The small molecule below binds the protein below.
Small molecule (SMILES): Nc1ncnc2c1ncn2[C@H]1C[C@H](O)[C@@H](COP(=O)(O)O)O1

Sequence of chain 1.A:
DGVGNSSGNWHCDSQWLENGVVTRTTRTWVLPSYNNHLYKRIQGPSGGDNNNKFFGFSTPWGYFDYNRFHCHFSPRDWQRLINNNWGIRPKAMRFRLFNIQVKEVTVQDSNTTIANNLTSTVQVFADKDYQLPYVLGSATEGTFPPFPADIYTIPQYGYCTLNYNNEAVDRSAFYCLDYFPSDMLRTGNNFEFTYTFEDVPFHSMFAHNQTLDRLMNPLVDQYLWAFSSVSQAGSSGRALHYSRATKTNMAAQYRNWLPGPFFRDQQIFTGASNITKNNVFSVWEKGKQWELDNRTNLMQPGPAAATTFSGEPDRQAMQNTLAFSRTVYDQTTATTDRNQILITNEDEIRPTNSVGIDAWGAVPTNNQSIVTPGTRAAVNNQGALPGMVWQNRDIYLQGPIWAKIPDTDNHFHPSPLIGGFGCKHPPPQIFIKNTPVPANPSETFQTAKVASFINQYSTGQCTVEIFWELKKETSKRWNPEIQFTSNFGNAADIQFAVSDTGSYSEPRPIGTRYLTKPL

Sequence of chain 1.I:
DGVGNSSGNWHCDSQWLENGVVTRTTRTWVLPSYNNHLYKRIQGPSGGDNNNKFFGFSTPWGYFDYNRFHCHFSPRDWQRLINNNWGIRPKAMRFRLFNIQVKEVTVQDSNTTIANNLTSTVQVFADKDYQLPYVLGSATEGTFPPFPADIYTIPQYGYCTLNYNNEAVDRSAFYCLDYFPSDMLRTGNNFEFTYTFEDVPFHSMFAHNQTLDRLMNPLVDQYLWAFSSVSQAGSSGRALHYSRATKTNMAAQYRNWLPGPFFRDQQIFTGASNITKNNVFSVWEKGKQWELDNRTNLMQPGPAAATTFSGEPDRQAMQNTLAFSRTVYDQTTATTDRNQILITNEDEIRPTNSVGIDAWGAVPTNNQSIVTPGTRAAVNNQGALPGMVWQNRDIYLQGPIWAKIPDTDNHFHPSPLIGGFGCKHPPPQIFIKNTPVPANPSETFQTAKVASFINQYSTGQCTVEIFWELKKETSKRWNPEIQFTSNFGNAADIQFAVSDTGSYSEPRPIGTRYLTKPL

Binding-site contacts:
Ligand atom N1 contacts residue GLY438 of chain 1.I at 3.7 Å.
Ligand atom O4' contacts residue HIS429 of chain 1.I at 4.0 Å.
Ligand atom N3 contacts residue PRO217 of chain 1.I at 3.9 Å.
Ligand atom C2 contacts residue PRO430 of chain 1.I at 3.8 Å (hydrophobic).
Ligand atom O5' contacts residue HIS429 of chain 1.I at 4.2 Å.
Ligand atom N6 contacts residue SER431 of chain 1.I at 3.3 Å.
Ligand atom C2' contacts residue PRO430 of chain 1.I at 3.5 Å (hydrophobic).
Ligand atom N1 contacts residue PRO430 of chain 1.I at 3.5 Å (h-bond).
Ligand atom C6 contacts residue PRO430 of chain 1.I at 3.7 Å (hydrophobic).
Ligand atom C2 contacts residue GLY438 of chain 1.I at 3.9 Å.
Ligand atom C6 contacts residue PRO217 of chain 1.I at 4.0 Å (hydrophobic).
Ligand atom N6 contacts residue GLY436 of chain 1.I at 3.8 Å.
Ligand atom C8 contacts residue ASP425 of chain 1.A at 4.1 Å.
Ligand atom O4' contacts residue ASN426 of chain 1.A at 4.0 Å.
Ligand atom C4' contacts residue HIS429 of chain 1.I at 3.9 Å.
Ligand atom C5 contacts residue PRO217 of chain 1.I at 3.8 Å (hydrophobic).
Ligand atom N6 contacts residue ASN408 of chain 1.I at 3.9 Å.
Ligand atom N6 contacts residue PRO432 of chain 1.I at 4.0 Å.
Ligand atom N7 contacts residue ASN408 of chain 1.I at 3.5 Å (h-bond).
Ligand atom N9 contacts residue ASN426 of chain 1.A at 4.1 Å.
Ligand atom C2' contacts residue HIS429 of chain 1.I at 3.7 Å.
Ligand atom C5 contacts residue SER431 of chain 1.I at 4.0 Å.
Ligand atom N1 contacts residue PRO217 of chain 1.I at 4.1 Å.
Ligand atom P contacts residue ASP425 of chain 1.A at 3.7 Å.
Ligand atom C5' contacts residue HIS427 of chain 1.A at 4.0 Å.
Ligand atom C5' contacts residue HIS429 of chain 1.I at 3.1 Å.
Ligand atom N7 contacts residue ASN426 of chain 1.A at 3.5 Å (h-bond).
Ligand atom O2P contacts residue ASN426 of chain 1.A at 3.3 Å.
Ligand atom C3' contacts residue HIS429 of chain 1.I at 3.7 Å.
Ligand atom O2P contacts residue ASP425 of chain 1.A at 3.2 Å (salt-bridge).
Ligand atom N7 contacts residue SER431 of chain 1.I at 3.8 Å.
Ligand atom C8 contacts residue ASN426 of chain 1.A at 3.0 Å.
Ligand atom N6 contacts residue GLY438 of chain 1.I at 4.2 Å.
Ligand atom O2P contacts residue HIS427 of chain 1.A at 3.1 Å.
Ligand atom N9 contacts residue PRO217 of chain 1.I at 4.2 Å.
Ligand atom C2 contacts residue PRO217 of chain 1.I at 3.8 Å (hydrophobic).
Ligand atom C6 contacts residue SER431 of chain 1.I at 3.8 Å.
Ligand atom N6 contacts residue PRO430 of chain 1.I at 4.1 Å.
Ligand atom N3 contacts residue PRO430 of chain 1.I at 4.1 Å.
Ligand atom C4 contacts residue PRO217 of chain 1.I at 3.8 Å (hydrophobic).